Sequence of chain 1.B:
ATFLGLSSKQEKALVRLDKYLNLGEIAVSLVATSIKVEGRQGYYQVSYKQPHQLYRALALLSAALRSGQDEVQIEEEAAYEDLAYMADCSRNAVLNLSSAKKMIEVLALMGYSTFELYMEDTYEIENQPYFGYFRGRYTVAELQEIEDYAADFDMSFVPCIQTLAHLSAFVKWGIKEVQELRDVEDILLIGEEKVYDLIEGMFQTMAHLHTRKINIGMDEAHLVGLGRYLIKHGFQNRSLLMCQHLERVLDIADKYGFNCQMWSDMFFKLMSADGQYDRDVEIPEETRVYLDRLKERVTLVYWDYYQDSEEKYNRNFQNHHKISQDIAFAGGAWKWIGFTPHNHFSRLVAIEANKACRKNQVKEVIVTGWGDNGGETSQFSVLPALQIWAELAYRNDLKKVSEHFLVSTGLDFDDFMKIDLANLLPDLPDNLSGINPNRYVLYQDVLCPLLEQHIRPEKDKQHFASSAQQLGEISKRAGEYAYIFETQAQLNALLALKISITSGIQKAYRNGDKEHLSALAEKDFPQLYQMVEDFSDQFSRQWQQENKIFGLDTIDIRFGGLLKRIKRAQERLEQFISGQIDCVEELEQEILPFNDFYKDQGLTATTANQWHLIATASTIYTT

A protein and the small-molecule ligand that binds it are described below.
Small molecule (SMILES): CC1=N[C@@H]2[C@@H](O)[C@H](O)[C@@H](CO)O[C@@H]2S1

Binding-site contacts:
Ligand atom C8 contacts residue TRP374 of chain 1.B at 3.9 Å (hydrophobic).
Ligand atom N2 contacts residue GLU224 of chain 1.B at 3.5 Å (salt-bridge).
Ligand atom S1 contacts residue TYR309 of chain 1.B at 3.6 Å (h-bond).
Ligand atom C4 contacts residue TRP374 of chain 1.B at 4.0 Å (hydrophobic).
Ligand atom C3 contacts residue ARG95 of chain 1.B at 3.9 Å.
Ligand atom C1 contacts residue GLU224 of chain 1.B at 3.9 Å.
Ligand atom S1 contacts residue TRP374 of chain 1.B at 3.5 Å.
Ligand atom C6 contacts residue ASP376 of chain 1.B at 3.4 Å.
Ligand atom O4 contacts residue ASP376 of chain 1.B at 2.7 Å (salt-bridge).
Ligand atom N2 contacts residue ASP223 of chain 1.B at 2.7 Å (salt-bridge).
Ligand atom C8 contacts residue TRP307 of chain 1.B at 3.5 Å (hydrophobic).
Ligand atom C8 contacts residue ASP223 of chain 1.B at 3.4 Å.
Ligand atom C4 contacts residue ARG95 of chain 1.B at 3.8 Å.
Ligand atom C8 contacts residue TRP267 of chain 1.B at 3.3 Å (hydrophobic).
Ligand atom O5 contacts residue TYR310 of chain 1.B at 4.1 Å.
Ligand atom C2 contacts residue GLU224 of chain 1.B at 3.3 Å.
Ligand atom O3 contacts residue ASP223 of chain 1.B at 4.1 Å.
Ligand atom O6 contacts residue TRP340 of chain 1.B at 3.7 Å.
Ligand atom C5 contacts residue TRP374 of chain 1.B at 3.6 Å (hydrophobic).
Ligand atom C7 contacts residue TRP374 of chain 1.B at 3.6 Å (hydrophobic).
Ligand atom C7 contacts residue TRP307 of chain 1.B at 3.8 Å (hydrophobic).
Ligand atom C6 contacts residue TRP374 of chain 1.B at 3.6 Å (hydrophobic).
Ligand atom C3 contacts residue GLU224 of chain 1.B at 4.2 Å.
Ligand atom O4 contacts residue TRP374 of chain 1.B at 3.3 Å.
Ligand atom C4 contacts residue ASP376 of chain 1.B at 3.5 Å.
Ligand atom O5 contacts residue TRP307 of chain 1.B at 4.1 Å.
Ligand atom C7 contacts residue ASP223 of chain 1.B at 3.4 Å.
Ligand atom O4 contacts residue ARG95 of chain 1.B at 2.9 Å (salt-bridge).
Ligand atom C2 contacts residue ASP223 of chain 1.B at 3.8 Å.
Ligand atom O3 contacts residue GLU224 of chain 1.B at 3.9 Å.
Ligand atom S1 contacts residue TRP307 of chain 1.B at 3.4 Å.
Ligand atom O5 contacts residue TYR309 of chain 1.B at 4.1 Å.
Ligand atom C1 contacts residue TRP307 of chain 1.B at 3.5 Å (hydrophobic).
Ligand atom C5 contacts residue ASP376 of chain 1.B at 4.1 Å.
Ligand atom O3 contacts residue HIS170 of chain 1.B at 3.3 Å.
Ligand atom O3 contacts residue TRP374 of chain 1.B at 4.3 Å.
Ligand atom C3 contacts residue TRP374 of chain 1.B at 4.0 Å (hydrophobic).
Ligand atom O3 contacts residue ARG95 of chain 1.B at 2.9 Å (salt-bridge).
Ligand atom C6 contacts residue TRP340 of chain 1.B at 3.8 Å (hydrophobic).
Ligand atom O6 contacts residue ASP376 of chain 1.B at 2.6 Å (salt-bridge).